Sequence of chain 1.A:
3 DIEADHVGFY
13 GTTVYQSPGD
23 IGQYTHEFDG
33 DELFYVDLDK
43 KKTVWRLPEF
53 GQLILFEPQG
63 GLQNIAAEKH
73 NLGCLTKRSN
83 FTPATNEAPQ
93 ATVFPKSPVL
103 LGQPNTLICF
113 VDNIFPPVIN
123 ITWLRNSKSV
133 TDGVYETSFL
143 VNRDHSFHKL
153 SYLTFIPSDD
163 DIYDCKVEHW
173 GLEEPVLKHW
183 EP

A protein and the small-molecule ligand that binds it are described below.
Small molecule (SMILES): CC(=O)N[C@@H]1[C@@H](O)[C@H](O)[C@@H](CO)O[C@H]1O

Binding-site contacts:
Ligand atom C7 contacts residue GLU170 of chain 1.A at 4.3 Å.
Ligand atom C8 contacts residue TRP172 of chain 1.A at 3.4 Å (hydrophobic).
Ligand atom O7 contacts residue GLU170 of chain 1.A at 3.7 Å.
Ligand atom C8 contacts residue HIS171 of chain 1.A at 4.4 Å.
Ligand atom C1 contacts residue ASN122 of chain 1.A at 1.4 Å.
Ligand atom N2 contacts residue ASN122 of chain 1.A at 2.9 Å (h-bond).
Ligand atom C8 contacts residue ASN122 of chain 1.A at 4.5 Å.
Ligand atom C4 contacts residue ASN122 of chain 1.A at 4.2 Å.
Ligand atom O5 contacts residue ASN122 of chain 1.A at 2.4 Å (h-bond).
Ligand atom O7 contacts residue ASN122 of chain 1.A at 3.4 Å (h-bond).
Ligand atom C5 contacts residue ASN122 of chain 1.A at 3.7 Å.
Ligand atom C8 contacts residue GLU170 of chain 1.A at 4.0 Å.
Ligand atom C7 contacts residue TRP172 of chain 1.A at 4.3 Å (hydrophobic).
Ligand atom C7 contacts residue ASN122 of chain 1.A at 3.3 Å.
Ligand atom C8 contacts residue VAL120 of chain 1.A at 4.5 Å (hydrophobic).
Ligand atom C3 contacts residue ASN122 of chain 1.A at 3.8 Å.
Ligand atom C2 contacts residue ASN122 of chain 1.A at 2.4 Å.